Binding-site contacts:
Ligand atom C2 contacts residue GLN554 of chain 1.A at 3.9 Å.
Ligand atom N2 contacts residue ASN305 of chain 1.A at 3.1 Å (h-bond).
Ligand atom C8 contacts residue LEU556 of chain 1.A at 3.8 Å (hydrophobic).
Ligand atom C1 contacts residue ASN305 of chain 1.A at 1.5 Å.
Ligand atom C8 contacts residue GLN554 of chain 1.A at 3.4 Å.
Ligand atom C3 contacts residue ASN305 of chain 1.A at 3.9 Å.
Ligand atom O5 contacts residue ASN305 of chain 1.A at 2.3 Å (h-bond).
Ligand atom C5 contacts residue ASN305 of chain 1.A at 3.7 Å.
Ligand atom C7 contacts residue ASN305 of chain 1.A at 3.5 Å.
Ligand atom N2 contacts residue GLN554 of chain 1.A at 2.9 Å (h-bond).
Ligand atom C8 contacts residue THR555 of chain 1.A at 4.2 Å.
Ligand atom O7 contacts residue ASN305 of chain 1.A at 3.7 Å.
Ligand atom C7 contacts residue GLN554 of chain 1.A at 3.6 Å.
Ligand atom C2 contacts residue ASN305 of chain 1.A at 2.6 Å.
Ligand atom C8 contacts residue PRO553 of chain 1.A at 4.1 Å (hydrophobic).
Ligand atom C4 contacts residue ASN305 of chain 1.A at 4.3 Å.
Ligand atom C1 contacts residue GLN554 of chain 1.A at 3.8 Å.
Ligand atom C8 contacts residue ASN305 of chain 1.A at 4.3 Å.

Sequence of chain 1.A:
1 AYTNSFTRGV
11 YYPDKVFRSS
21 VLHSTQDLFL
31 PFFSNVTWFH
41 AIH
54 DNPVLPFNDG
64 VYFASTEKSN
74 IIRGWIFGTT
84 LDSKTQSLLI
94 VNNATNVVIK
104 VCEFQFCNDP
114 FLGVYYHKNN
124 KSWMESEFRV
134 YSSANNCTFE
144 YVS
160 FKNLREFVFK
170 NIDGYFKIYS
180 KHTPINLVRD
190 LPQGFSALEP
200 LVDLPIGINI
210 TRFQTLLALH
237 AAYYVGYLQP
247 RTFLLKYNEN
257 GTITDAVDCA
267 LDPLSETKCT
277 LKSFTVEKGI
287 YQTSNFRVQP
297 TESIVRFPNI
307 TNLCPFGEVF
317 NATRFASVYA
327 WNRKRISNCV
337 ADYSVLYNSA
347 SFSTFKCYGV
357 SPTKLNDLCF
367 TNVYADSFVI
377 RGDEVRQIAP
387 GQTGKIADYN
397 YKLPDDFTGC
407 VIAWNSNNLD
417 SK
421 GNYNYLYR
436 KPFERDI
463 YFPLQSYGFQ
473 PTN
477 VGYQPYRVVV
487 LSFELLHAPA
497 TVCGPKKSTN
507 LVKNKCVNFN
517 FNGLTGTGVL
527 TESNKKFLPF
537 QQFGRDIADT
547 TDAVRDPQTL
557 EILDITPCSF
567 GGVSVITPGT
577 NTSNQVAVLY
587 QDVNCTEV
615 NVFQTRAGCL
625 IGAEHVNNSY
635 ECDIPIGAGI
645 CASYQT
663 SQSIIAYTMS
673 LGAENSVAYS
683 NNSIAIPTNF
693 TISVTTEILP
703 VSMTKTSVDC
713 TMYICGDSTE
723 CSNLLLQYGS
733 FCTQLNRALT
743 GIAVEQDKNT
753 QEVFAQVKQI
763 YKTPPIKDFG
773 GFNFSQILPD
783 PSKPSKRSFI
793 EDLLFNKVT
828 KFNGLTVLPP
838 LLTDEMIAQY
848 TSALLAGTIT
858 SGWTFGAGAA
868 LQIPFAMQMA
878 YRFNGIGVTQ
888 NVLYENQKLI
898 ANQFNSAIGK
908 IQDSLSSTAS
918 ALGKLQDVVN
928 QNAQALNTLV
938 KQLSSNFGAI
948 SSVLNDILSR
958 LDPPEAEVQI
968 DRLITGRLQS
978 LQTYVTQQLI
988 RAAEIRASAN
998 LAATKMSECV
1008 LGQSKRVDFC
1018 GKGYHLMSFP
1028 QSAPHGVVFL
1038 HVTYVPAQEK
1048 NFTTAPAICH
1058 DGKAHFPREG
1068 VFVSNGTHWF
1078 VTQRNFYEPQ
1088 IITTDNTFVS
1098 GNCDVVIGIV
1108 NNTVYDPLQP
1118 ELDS

This protein binds this small molecule.
Small molecule (SMILES): CC(=O)N[C@@H]1[C@@H](O)[C@H](O)[C@@H](CO)O[C@H]1O